Binding-site contacts:
Ligand atom O23 contacts residue ALA28 of chain 1.B at 3.5 Å.
Ligand atom O30 contacts residue GLY48 of chain 1.B at 3.1 Å (h-bond).
Ligand atom C41 contacts residue GLY48 of chain 1.B at 3.3 Å.
Ligand atom C7 contacts residue ALA28 of chain 1.A at 3.6 Å (hydrophobic).
Ligand atom O18 contacts residue ASP25 of chain 1.B at 2.7 Å (salt-bridge).
Ligand atom C26 contacts residue ASP30 of chain 1.B at 3.6 Å.
Ligand atom C17 contacts residue ASP25 of chain 1.B at 3.4 Å.
Ligand atom C6 contacts residue ALA28 of chain 1.A at 3.5 Å (hydrophobic).
Ligand atom C35 contacts residue GLY48 of chain 1.B at 3.6 Å.
Ligand atom C7 contacts residue ASP30 of chain 1.A at 3.6 Å.
Ligand atom C26 contacts residue ASP29 of chain 1.B at 3.8 Å.
Ligand atom O39 contacts residue ASP30 of chain 1.A at 3.3 Å (salt-bridge).
Ligand atom C7 contacts residue VAL32 of chain 1.A at 3.8 Å (hydrophobic).
Ligand atom C34 contacts residue VAL82 of chain 1.A at 3.6 Å (hydrophobic).
Ligand atom C40 contacts residue ASP30 of chain 1.A at 3.5 Å.
Ligand atom C36 contacts residue PRO81 of chain 1.A at 3.6 Å (hydrophobic).
Ligand atom C31 contacts residue GLY48 of chain 1.B at 3.7 Å.
Ligand atom C36 contacts residue GLY49 of chain 1.B at 3.5 Å.
Ligand atom C32 contacts residue ASP25 of chain 1.A at 3.4 Å.
Ligand atom O18 contacts residue GLY27 of chain 1.B at 3.4 Å.
Ligand atom C16 contacts residue ASP25 of chain 1.A at 3.2 Å.
Ligand atom O27 contacts residue ASP29 of chain 1.B at 3.0 Å (salt-bridge).
Ligand atom C33 contacts residue GLY27 of chain 1.B at 3.5 Å.
Ligand atom O18 contacts residue ASP25 of chain 1.A at 2.5 Å (salt-bridge).
Ligand atom C32 contacts residue GLY27 of chain 1.B at 3.7 Å.
Ligand atom O10 contacts residue ILE50 of chain 1.B at 3.2 Å.
Ligand atom C33 contacts residue VAL82 of chain 1.A at 3.6 Å (hydrophobic).
Ligand atom C29 contacts residue GLY48 of chain 1.B at 3.5 Å.
Ligand atom C4 contacts residue GLY48 of chain 1.A at 3.3 Å.
Ligand atom C12 contacts residue GLY27 of chain 1.A at 3.5 Å.
Ligand atom C35 contacts residue VAL82 of chain 1.A at 3.7 Å (hydrophobic).
Ligand atom O9 contacts residue ILE50 of chain 1.B at 3.7 Å.
Ligand atom O10 contacts residue GLY49 of chain 1.A at 3.2 Å.
Ligand atom C28 contacts residue ASP29 of chain 1.B at 3.3 Å.
Ligand atom C3 contacts residue GLY48 of chain 1.A at 3.8 Å.
Ligand atom C17 contacts residue ASP25 of chain 1.A at 3.3 Å.
Ligand atom N20 contacts residue GLY27 of chain 1.B at 3.2 Å (h-bond).
Ligand atom C36 contacts residue ILE50 of chain 1.B at 3.5 Å (hydrophobic).
Ligand atom O9 contacts residue ILE84 of chain 1.A at 3.5 Å.
Ligand atom O27 contacts residue ALA28 of chain 1.B at 3.8 Å.

Sequence of chain 1.A:
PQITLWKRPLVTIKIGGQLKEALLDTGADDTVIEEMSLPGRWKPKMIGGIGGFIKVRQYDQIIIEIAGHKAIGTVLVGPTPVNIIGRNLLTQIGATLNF

This protein binds this small molecule.
Small molecule (SMILES): COc1ccc(S(=O)(=O)N(CC(C)C)C[C@@H](O)[C@H](Cc2ccccc2)NC(=O)OC2C[C@@H]3OCCO[C@@H]3C2)cc1

Sequence of chain 1.B:
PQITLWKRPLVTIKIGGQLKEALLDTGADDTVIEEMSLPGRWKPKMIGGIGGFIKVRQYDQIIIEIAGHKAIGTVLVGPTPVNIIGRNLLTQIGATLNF